Sequence of chain 2.A:
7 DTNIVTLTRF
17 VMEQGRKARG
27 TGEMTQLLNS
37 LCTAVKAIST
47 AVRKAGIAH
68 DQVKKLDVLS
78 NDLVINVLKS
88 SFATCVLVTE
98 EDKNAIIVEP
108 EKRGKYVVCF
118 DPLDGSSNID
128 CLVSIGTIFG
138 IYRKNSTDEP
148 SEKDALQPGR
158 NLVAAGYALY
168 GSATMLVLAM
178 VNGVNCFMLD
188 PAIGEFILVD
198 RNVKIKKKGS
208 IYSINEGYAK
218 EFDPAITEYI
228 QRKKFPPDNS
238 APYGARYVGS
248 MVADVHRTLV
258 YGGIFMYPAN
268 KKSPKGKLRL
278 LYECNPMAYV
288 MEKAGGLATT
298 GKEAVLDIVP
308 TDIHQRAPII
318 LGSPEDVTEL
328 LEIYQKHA

Sequence of chain 2.B:
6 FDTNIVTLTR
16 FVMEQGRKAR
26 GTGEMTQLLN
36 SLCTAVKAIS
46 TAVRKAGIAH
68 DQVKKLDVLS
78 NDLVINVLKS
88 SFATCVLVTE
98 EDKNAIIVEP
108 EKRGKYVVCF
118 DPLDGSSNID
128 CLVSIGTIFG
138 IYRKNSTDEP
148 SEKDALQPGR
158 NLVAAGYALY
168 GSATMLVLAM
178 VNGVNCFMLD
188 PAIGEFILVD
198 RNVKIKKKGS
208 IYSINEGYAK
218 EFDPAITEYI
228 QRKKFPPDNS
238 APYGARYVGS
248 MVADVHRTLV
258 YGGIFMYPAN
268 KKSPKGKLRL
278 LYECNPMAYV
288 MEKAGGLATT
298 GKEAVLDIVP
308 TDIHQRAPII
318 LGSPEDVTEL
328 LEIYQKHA

This small molecule binds to this protein.
Small molecule (SMILES): O=P(O)(O)OC[C@H]1O[C@](O)(COP(=O)(O)O)[C@@H](O)[C@@H]1O

Binding-site contacts:
Ligand atom O2 contacts residue GLY246 of chain 2.B at 3.6 Å.
Ligand atom O4P contacts residue AFP1 of chain 2.E at 0.2 Å (h-bond).
Ligand atom O6 contacts residue AFP1 of chain 2.E at 0.2 Å (h-bond).
Ligand atom O4P contacts residue ARG243 of chain 2.A at 2.8 Å (salt-bridge).
Ligand atom O2 contacts residue AFP1 of chain 2.E at 0.5 Å.
Ligand atom O2P contacts residue LYS274 of chain 2.B at 3.3 Å (salt-bridge).
Ligand atom C5 contacts residue AFP1 of chain 2.E at 0.2 Å.
Ligand atom O5P contacts residue TYR215 of chain 2.B at 3.0 Å (h-bond).
Ligand atom P2 contacts residue ASN212 of chain 2.B at 3.3 Å.
Ligand atom O5 contacts residue LYS274 of chain 2.B at 3.1 Å (salt-bridge).
Ligand atom O3 contacts residue AFP1 of chain 2.E at 0.3 Å (h-bond).
Ligand atom P2 contacts residue AFP1 of chain 2.E at 0.0 Å.
Ligand atom O6P contacts residue ASN212 of chain 2.B at 2.8 Å (h-bond).
Ligand atom C3 contacts residue AFP1 of chain 2.E at 0.2 Å.
Ligand atom C3 contacts residue MET248 of chain 2.B at 3.7 Å (hydrophobic).
Ligand atom O3P contacts residue ARG276 of chain 2.B at 3.6 Å (salt-bridge).
Ligand atom O6P contacts residue TYR244 of chain 2.B at 3.0 Å (h-bond).
Ligand atom O2P contacts residue AFP1 of chain 2.E at 1.9 Å (h-bond).
Ligand atom O5 contacts residue AFP1 of chain 2.E at 0.2 Å (h-bond).
Ligand atom O4P contacts residue ASN212 of chain 2.B at 3.1 Å (h-bond).
Ligand atom O1P contacts residue SER124 of chain 2.B at 3.6 Å.
Ligand atom O3 contacts residue ASP121 of chain 2.B at 2.9 Å (salt-bridge).
Ligand atom C4 contacts residue MET248 of chain 2.B at 3.5 Å (hydrophobic).
Ligand atom O6P contacts residue AFP1 of chain 2.E at 0.2 Å (h-bond).
Ligand atom O1P contacts residue AFP1 of chain 2.E at 1.7 Å (h-bond).
Ligand atom C1 contacts residue AFP1 of chain 2.E at 0.7 Å.
Ligand atom O4 contacts residue MET248 of chain 2.B at 3.3 Å (h-bond).
Ligand atom O5P contacts residue AFP1 of chain 2.E at 0.3 Å (h-bond).
Ligand atom C4 contacts residue AFP1 of chain 2.E at 0.2 Å.
Ligand atom C1 contacts residue LYS274 of chain 2.B at 3.6 Å.
Ligand atom O3 contacts residue MET248 of chain 2.B at 3.0 Å (h-bond).
Ligand atom O3P contacts residue AFP1 of chain 2.E at 1.2 Å (h-bond).
Ligand atom O5P contacts residue TYR264 of chain 2.B at 2.9 Å (h-bond).
Ligand atom P1 contacts residue AFP1 of chain 2.E at 1.1 Å.
Ligand atom O6P contacts residue ARG243 of chain 2.A at 3.7 Å.
Ligand atom O4 contacts residue AFP1 of chain 2.E at 0.4 Å (h-bond).
Ligand atom O1 contacts residue AFP1 of chain 2.E at 1.0 Å.
Ligand atom C2 contacts residue AFP1 of chain 2.E at 0.2 Å.
Ligand atom C6 contacts residue TYR244 of chain 2.B at 3.5 Å (hydrophobic).
Ligand atom C6 contacts residue AFP1 of chain 2.E at 0.2 Å.